Sequence of chain 1.A:
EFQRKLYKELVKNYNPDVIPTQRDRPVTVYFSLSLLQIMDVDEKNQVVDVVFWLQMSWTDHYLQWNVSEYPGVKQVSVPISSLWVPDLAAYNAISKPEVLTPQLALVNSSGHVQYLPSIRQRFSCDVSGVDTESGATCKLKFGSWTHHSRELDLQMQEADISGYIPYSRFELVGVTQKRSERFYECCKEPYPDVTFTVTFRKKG

Sequence of chain 1.B:
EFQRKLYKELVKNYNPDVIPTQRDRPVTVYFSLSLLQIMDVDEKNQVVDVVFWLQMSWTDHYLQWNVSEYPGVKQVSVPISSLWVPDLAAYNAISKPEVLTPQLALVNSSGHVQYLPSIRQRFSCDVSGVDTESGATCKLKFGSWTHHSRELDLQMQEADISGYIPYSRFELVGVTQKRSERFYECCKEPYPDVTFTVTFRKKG

A small-molecule ligand and the protein it binds are described below.
Small molecule (SMILES): Clc1ccc([C@H]2C[C@@H]3CC[C@H]2N3)cn1

Binding-site contacts:
Ligand atom C5 contacts residue TYR91 of chain 1.A at 3.8 Å (hydrophobic).
Ligand atom N2 contacts residue TRP145 of chain 1.A at 3.5 Å (h-bond).
Ligand atom N1 contacts residue TYR91 of chain 1.A at 3.4 Å (h-bond).
Ligand atom C6 contacts residue TRP145 of chain 1.A at 3.8 Å (hydrophobic).
Ligand atom C2 contacts residue TRP145 of chain 1.A at 3.6 Å (hydrophobic).
Ligand atom C9 contacts residue LEU116 of chain 1.B at 3.5 Å (hydrophobic).
Ligand atom C8 contacts residue LEU116 of chain 1.B at 3.6 Å (hydrophobic).
Ligand atom C3 contacts residue TYR91 of chain 1.A at 3.3 Å (hydrophobic).
Ligand atom CL contacts residue TYR115 of chain 1.B at 3.9 Å.
Ligand atom C9 contacts residue LEU106 of chain 1.B at 3.6 Å (hydrophobic).
Ligand atom C3 contacts residue TYR191 of chain 1.A at 3.8 Å (hydrophobic).
Ligand atom CL contacts residue ALA105 of chain 1.B at 3.8 Å.
Ligand atom CL contacts residue GLN114 of chain 1.B at 3.0 Å.
Ligand atom C7 contacts residue LEU116 of chain 1.B at 3.6 Å (hydrophobic).
Ligand atom C10 contacts residue LEU106 of chain 1.B at 4.3 Å (hydrophobic).
Ligand atom C1 contacts residue CYS187 of chain 1.A at 3.9 Å (hydrophobic).
Ligand atom N1 contacts residue SER144 of chain 1.A at 4.2 Å.
Ligand atom C10 contacts residue LEU116 of chain 1.B at 3.5 Å (hydrophobic).
Ligand atom N2 contacts residue THR146 of chain 1.A at 4.1 Å.
Ligand atom CL contacts residue LEU116 of chain 1.B at 4.2 Å.
Ligand atom C11 contacts residue TRP145 of chain 1.A at 3.4 Å (hydrophobic).
Ligand atom CL contacts residue LEU104 of chain 1.B at 3.8 Å.
Ligand atom C3 contacts residue TRP145 of chain 1.A at 3.3 Å (hydrophobic).
Ligand atom C11 contacts residue LEU116 of chain 1.B at 3.6 Å (hydrophobic).
Ligand atom C7 contacts residue TRP145 of chain 1.A at 3.5 Å (hydrophobic).
Ligand atom C5 contacts residue TRP53 of chain 1.B at 3.8 Å (hydrophobic).
Ligand atom C8 contacts residue CYS187 of chain 1.A at 4.1 Å (hydrophobic).
Ligand atom C2 contacts residue TYR191 of chain 1.A at 3.6 Å (hydrophobic).
Ligand atom N1 contacts residue TRP145 of chain 1.A at 2.7 Å (h-bond).
Ligand atom N2 contacts residue LEU116 of chain 1.B at 3.6 Å.
Ligand atom C4 contacts residue TYR91 of chain 1.A at 3.2 Å (hydrophobic).
Ligand atom C10 contacts residue THR146 of chain 1.A at 4.0 Å.
Ligand atom C4 contacts residue TYR184 of chain 1.A at 3.9 Å (hydrophobic).
Ligand atom CL contacts residue THR146 of chain 1.A at 4.0 Å.
Ligand atom CL contacts residue LEU106 of chain 1.B at 3.3 Å.
Ligand atom C1 contacts residue TRP145 of chain 1.A at 3.9 Å (hydrophobic).
Ligand atom C8 contacts residue GLN114 of chain 1.B at 4.1 Å.
Ligand atom C2 contacts residue CYS187 of chain 1.A at 3.8 Å (hydrophobic).
Ligand atom C8 contacts residue TRP145 of chain 1.A at 4.1 Å (hydrophobic).
Ligand atom C9 contacts residue GLN114 of chain 1.B at 3.6 Å.